The small molecule below binds the protein below.
Small molecule (SMILES): [H]/N=C/c1nc(OC)cc(OC)n1

Sequence of chain 2.A:
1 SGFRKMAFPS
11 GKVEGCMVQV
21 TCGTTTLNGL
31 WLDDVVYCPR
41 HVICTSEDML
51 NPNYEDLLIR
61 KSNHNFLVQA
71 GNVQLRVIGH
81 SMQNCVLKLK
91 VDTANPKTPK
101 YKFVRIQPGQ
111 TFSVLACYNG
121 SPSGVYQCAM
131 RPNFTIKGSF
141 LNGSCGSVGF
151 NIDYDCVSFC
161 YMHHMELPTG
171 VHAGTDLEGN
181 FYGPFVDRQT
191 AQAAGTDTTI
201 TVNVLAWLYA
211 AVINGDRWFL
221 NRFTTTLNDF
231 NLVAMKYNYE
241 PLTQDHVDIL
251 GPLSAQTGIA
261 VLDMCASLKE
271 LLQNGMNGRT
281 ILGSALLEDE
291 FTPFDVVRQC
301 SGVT

Binding-site contacts:
Ligand atom C contacts residue GLY143 of chain 2.A at 3.7 Å.
Ligand atom N1 contacts residue GLY143 of chain 2.A at 3.1 Å (h-bond).
Ligand atom C4 contacts residue MET49 of chain 2.A at 4.1 Å (hydrophobic).
Ligand atom N1 contacts residue LEU27 of chain 2.A at 4.0 Å.
Ligand atom C4 contacts residue HIS164 of chain 2.A at 3.6 Å.
Ligand atom C5 contacts residue CYS145 of chain 2.A at 2.9 Å (hydrophobic).
Ligand atom N2 contacts residue ASN142 of chain 2.A at 3.9 Å.
Ligand atom C contacts residue ASN142 of chain 2.A at 3.1 Å.
Ligand atom C3 contacts residue CYS145 of chain 2.A at 4.3 Å (hydrophobic).
Ligand atom C5 contacts residue GLY143 of chain 2.A at 4.1 Å.
Ligand atom C4 contacts residue HIS41 of chain 2.A at 3.8 Å.
Ligand atom C1 contacts residue GLY143 of chain 2.A at 4.3 Å.
Ligand atom C6 contacts residue CYS145 of chain 2.A at 1.8 Å (hydrophobic).
Ligand atom C6 contacts residue HIS41 of chain 2.A at 3.9 Å.
Ligand atom N1 contacts residue SER144 of chain 2.A at 3.4 Å (h-bond).
Ligand atom C4 contacts residue MET165 of chain 2.A at 3.9 Å (hydrophobic).
Ligand atom N contacts residue HIS41 of chain 2.A at 3.5 Å (h-bond).
Ligand atom C5 contacts residue HIS41 of chain 2.A at 4.0 Å.
Ligand atom C3 contacts residue DMS1 of chain 2.F at 4.1 Å.
Ligand atom C5 contacts residue DMS1 of chain 2.F at 3.6 Å.
Ligand atom N2 contacts residue DMS1 of chain 2.F at 4.1 Å.
Ligand atom C1 contacts residue ASN142 of chain 2.A at 3.4 Å.
Ligand atom C3 contacts residue HIS41 of chain 2.A at 4.3 Å.
Ligand atom C6 contacts residue GLY143 of chain 2.A at 4.0 Å.
Ligand atom O1 contacts residue HIS41 of chain 2.A at 4.5 Å.
Ligand atom N contacts residue DMS1 of chain 2.F at 3.6 Å.
Ligand atom N1 contacts residue ASN142 of chain 2.A at 4.3 Å.
Ligand atom C6 contacts residue DMS1 of chain 2.F at 3.9 Å.
Ligand atom N1 contacts residue CYS145 of chain 2.A at 2.8 Å (h-bond).
Ligand atom O contacts residue ASN142 of chain 2.A at 3.5 Å.
Ligand atom N2 contacts residue GLY143 of chain 2.A at 3.4 Å (h-bond).
Ligand atom N contacts residue HIS164 of chain 2.A at 4.2 Å.
Ligand atom C2 contacts residue ASN142 of chain 2.A at 3.8 Å.
Ligand atom N2 contacts residue CYS145 of chain 2.A at 4.1 Å.
Ligand atom C6 contacts residue SER144 of chain 2.A at 4.2 Å.
Ligand atom N contacts residue CYS145 of chain 2.A at 3.0 Å (h-bond).